Binding-site contacts:
Ligand atom O6 contacts residue THR156 of chain 33.C at 2.7 Å (h-bond).
Ligand atom O7 contacts residue VAL153 of chain 33.C at 4.1 Å.
Ligand atom O5 contacts residue ASN154 of chain 33.C at 4.1 Å.
Ligand atom C8 contacts residue ASN154 of chain 33.C at 2.3 Å.
Ligand atom C1 contacts residue ASN154 of chain 33.C at 3.0 Å.
Ligand atom C6 contacts residue THR156 of chain 33.C at 3.7 Å.
Ligand atom O7 contacts residue ASN154 of chain 33.C at 2.1 Å (h-bond).
Ligand atom C7 contacts residue ASN154 of chain 33.C at 2.2 Å.
Ligand atom C1 contacts residue THR156 of chain 33.C at 4.2 Å.
Ligand atom C5 contacts residue THR156 of chain 33.C at 4.1 Å.
Ligand atom O5 contacts residue THR156 of chain 33.C at 4.0 Å.
Ligand atom O7 contacts residue GLY150 of chain 33.C at 4.2 Å.
Ligand atom C2 contacts residue ASN154 of chain 33.C at 3.6 Å.
Ligand atom N2 contacts residue ASN154 of chain 33.C at 3.2 Å (h-bond).

This protein binds this small molecule.
Small molecule (SMILES): CC(=O)N[C@H]1[C@H](O[C@H]2[C@H](O)[C@@H](NC(C)=O)CO[C@@H]2CO)O[C@H](CO)[C@@H](O)[C@@H]1O

Sequence of chain 33.C:
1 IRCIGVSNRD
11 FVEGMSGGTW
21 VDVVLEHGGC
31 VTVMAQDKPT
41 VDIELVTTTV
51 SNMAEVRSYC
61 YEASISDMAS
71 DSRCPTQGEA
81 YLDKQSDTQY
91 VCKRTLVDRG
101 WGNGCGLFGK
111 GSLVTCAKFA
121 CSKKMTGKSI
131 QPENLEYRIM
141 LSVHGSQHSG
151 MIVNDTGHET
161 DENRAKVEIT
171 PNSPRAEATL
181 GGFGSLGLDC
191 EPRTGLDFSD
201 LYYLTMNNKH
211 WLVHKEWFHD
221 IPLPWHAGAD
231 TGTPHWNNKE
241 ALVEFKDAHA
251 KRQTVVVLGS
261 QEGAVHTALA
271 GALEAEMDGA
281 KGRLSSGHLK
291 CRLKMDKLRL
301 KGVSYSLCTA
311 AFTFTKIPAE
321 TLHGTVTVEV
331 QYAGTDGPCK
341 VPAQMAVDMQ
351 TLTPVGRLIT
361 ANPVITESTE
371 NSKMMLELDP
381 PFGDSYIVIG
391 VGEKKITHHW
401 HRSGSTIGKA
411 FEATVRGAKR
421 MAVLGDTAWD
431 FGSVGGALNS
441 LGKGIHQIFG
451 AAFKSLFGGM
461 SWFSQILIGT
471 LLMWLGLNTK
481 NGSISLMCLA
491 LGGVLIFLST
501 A